A protein and the small-molecule ligand that binds it are described below.
Small molecule (SMILES): CC(=O)N[C@H]1[C@H](O[C@H]2[C@H](O)[C@@H](NC(C)=O)CO[C@@H]2CO)O[C@H](CO)[C@@H](O)[C@@H]1O

Sequence of chain 1.A:
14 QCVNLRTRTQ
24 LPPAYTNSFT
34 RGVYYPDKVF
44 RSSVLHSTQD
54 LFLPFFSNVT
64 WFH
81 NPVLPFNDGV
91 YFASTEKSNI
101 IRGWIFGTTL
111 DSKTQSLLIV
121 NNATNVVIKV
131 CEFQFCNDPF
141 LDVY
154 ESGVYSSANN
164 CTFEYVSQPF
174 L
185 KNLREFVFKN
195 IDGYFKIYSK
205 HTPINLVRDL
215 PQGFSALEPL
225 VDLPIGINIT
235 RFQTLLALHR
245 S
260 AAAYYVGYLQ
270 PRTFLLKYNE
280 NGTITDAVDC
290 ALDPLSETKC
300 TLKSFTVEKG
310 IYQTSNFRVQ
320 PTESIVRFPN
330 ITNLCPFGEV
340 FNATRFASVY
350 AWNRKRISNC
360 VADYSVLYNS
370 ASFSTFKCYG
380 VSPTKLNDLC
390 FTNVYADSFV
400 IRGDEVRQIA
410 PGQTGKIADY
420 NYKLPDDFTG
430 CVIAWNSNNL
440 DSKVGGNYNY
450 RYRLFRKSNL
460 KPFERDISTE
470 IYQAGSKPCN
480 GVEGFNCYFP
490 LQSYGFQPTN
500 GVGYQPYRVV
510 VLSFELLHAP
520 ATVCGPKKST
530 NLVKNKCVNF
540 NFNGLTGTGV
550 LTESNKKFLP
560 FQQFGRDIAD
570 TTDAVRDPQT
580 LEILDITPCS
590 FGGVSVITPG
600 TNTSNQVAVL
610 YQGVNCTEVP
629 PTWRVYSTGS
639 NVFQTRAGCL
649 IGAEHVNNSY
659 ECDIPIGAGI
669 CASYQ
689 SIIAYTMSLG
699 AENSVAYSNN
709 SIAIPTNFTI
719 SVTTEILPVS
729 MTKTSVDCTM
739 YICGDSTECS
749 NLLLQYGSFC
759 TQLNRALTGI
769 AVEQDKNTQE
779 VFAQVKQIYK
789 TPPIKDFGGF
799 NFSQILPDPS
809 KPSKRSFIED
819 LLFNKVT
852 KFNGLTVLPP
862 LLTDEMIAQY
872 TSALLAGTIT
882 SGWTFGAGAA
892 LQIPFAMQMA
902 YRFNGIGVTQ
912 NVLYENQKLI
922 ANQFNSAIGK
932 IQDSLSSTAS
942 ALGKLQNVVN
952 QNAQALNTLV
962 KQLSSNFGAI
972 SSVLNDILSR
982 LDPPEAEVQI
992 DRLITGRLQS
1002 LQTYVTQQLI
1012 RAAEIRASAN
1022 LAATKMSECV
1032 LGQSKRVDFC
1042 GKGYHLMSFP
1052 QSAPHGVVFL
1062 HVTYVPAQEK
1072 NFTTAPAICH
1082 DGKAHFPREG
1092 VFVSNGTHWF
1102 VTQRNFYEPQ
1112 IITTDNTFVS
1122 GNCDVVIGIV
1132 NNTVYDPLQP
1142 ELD

Binding-site contacts:
Ligand atom O5 contacts residue ASN341 of chain 1.A at 2.4 Å (h-bond).
Ligand atom C4 contacts residue ASN341 of chain 1.A at 4.2 Å.
Ligand atom C8 contacts residue PHE340 of chain 1.A at 3.7 Å (hydrophobic).
Ligand atom O7 contacts residue GLY337 of chain 1.A at 4.1 Å.
Ligand atom C5 contacts residue ASN341 of chain 1.A at 3.7 Å.
Ligand atom C1 contacts residue ASN341 of chain 1.A at 1.4 Å.
Ligand atom C7 contacts residue ASN341 of chain 1.A at 3.9 Å.
Ligand atom C8 contacts residue PHE336 of chain 1.A at 3.7 Å (hydrophobic).
Ligand atom C2 contacts residue ASN341 of chain 1.A at 2.5 Å.
Ligand atom C8 contacts residue GLY337 of chain 1.A at 3.6 Å.
Ligand atom C3 contacts residue ASN341 of chain 1.A at 3.8 Å.
Ligand atom N2 contacts residue GLY337 of chain 1.A at 4.3 Å.
Ligand atom C7 contacts residue GLY337 of chain 1.A at 3.8 Å.
Ligand atom N2 contacts residue ASN341 of chain 1.A at 2.9 Å (h-bond).